Sequence of chain 1.A:
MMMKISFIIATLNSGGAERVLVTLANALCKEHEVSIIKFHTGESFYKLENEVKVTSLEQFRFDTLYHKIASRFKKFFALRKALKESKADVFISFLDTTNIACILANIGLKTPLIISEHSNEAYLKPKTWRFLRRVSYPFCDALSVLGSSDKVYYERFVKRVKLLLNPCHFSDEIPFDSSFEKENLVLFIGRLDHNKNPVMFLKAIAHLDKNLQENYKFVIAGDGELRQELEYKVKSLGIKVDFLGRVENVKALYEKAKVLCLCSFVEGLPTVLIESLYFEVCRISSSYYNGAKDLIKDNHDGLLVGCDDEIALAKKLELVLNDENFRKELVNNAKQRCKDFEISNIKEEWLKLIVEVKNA

Binding-site contacts:
Ligand atom C1 contacts residue ARG191 of chain 1.A at 3.7 Å.
Ligand atom C1 contacts residue BUE1 of chain 1.I at 1.4 Å.
Ligand atom C2 contacts residue BUE1 of chain 1.I at 2.4 Å.
Ligand atom O5 contacts residue BUE1 of chain 1.I at 2.3 Å (h-bond).
Ligand atom O7 contacts residue GLY15 of chain 1.A at 3.7 Å.
Ligand atom C7 contacts residue LEU95 of chain 1.A at 3.8 Å (hydrophobic).
Ligand atom O4 contacts residue ARG191 of chain 1.A at 3.2 Å (salt-bridge).
Ligand atom C8 contacts residue THR97 of chain 1.A at 3.2 Å.
Ligand atom O3 contacts residue UDP1 of chain 1.E at 3.5 Å (h-bond).
Ligand atom O4 contacts residue UDP1 of chain 1.E at 2.6 Å (h-bond).
Ligand atom C4 contacts residue BUE1 of chain 1.I at 3.5 Å.
Ligand atom C7 contacts residue ARG191 of chain 1.A at 3.9 Å.
Ligand atom O3 contacts residue GLY15 of chain 1.A at 3.4 Å.
Ligand atom O4 contacts residue ALA10 of chain 1.A at 3.2 Å.
Ligand atom O7 contacts residue LEU95 of chain 1.A at 3.2 Å.
Ligand atom N2 contacts residue GLY15 of chain 1.A at 3.9 Å.
Ligand atom O7 contacts residue ALA10 of chain 1.A at 3.2 Å.
Ligand atom N2 contacts residue BUE1 of chain 1.I at 2.9 Å (h-bond).
Ligand atom C7 contacts residue ALA10 of chain 1.A at 3.8 Å (hydrophobic).
Ligand atom C6 contacts residue THR97 of chain 1.A at 3.9 Å.
Ligand atom C3 contacts residue GLU18 of chain 1.A at 3.6 Å.
Ligand atom C7 contacts residue GLY15 of chain 1.A at 3.6 Å.
Ligand atom C8 contacts residue THR98 of chain 1.A at 3.2 Å.
Ligand atom N2 contacts residue GLU18 of chain 1.A at 3.5 Å (salt-bridge).
Ligand atom C8 contacts residue ASN13 of chain 1.A at 3.5 Å.
Ligand atom O7 contacts residue ARG191 of chain 1.A at 2.9 Å (salt-bridge).
Ligand atom C8 contacts residue GLY15 of chain 1.A at 3.8 Å.
Ligand atom O3 contacts residue GLY16 of chain 1.A at 3.1 Å (h-bond).
Ligand atom O7 contacts residue SER14 of chain 1.A at 3.9 Å.
Ligand atom C8 contacts residue LEU95 of chain 1.A at 3.8 Å (hydrophobic).
Ligand atom C8 contacts residue SER14 of chain 1.A at 3.9 Å.
Ligand atom C5 contacts residue BUE1 of chain 1.I at 2.9 Å.
Ligand atom C6 contacts residue BUE1 of chain 1.I at 3.1 Å.
Ligand atom C2 contacts residue ARG191 of chain 1.A at 3.4 Å.
Ligand atom C3 contacts residue BUE1 of chain 1.I at 3.1 Å.
Ligand atom O6 contacts residue TYR123 of chain 1.A at 3.4 Å.
Ligand atom O3 contacts residue ALA17 of chain 1.A at 3.2 Å (h-bond).
Ligand atom O3 contacts residue GLU18 of chain 1.A at 2.6 Å (salt-bridge).
Ligand atom O5 contacts residue ARG191 of chain 1.A at 3.6 Å (salt-bridge).
Ligand atom O6 contacts residue THR97 of chain 1.A at 3.6 Å.

This protein binds this small molecule.
Small molecule (SMILES): CC(=O)N[C@H]1[C@@H](O[C@H]2[C@H](O)[C@@H](CO)OC[C@@H]2NC(C)=O)O[C@H](CO)[C@H](O[C@H]2O[C@H](CO)[C@H](O)[C@H](O)[C@H]2NC(C)=O)[C@@H]1O